Binding-site contacts:
Ligand atom O7 contacts residue ASN19 of chain 1.A at 3.6 Å.
Ligand atom C1 contacts residue SER21 of chain 1.A at 4.4 Å.
Ligand atom C6 contacts residue LEU129 of chain 1.A at 4.4 Å (hydrophobic).
Ligand atom C5 contacts residue VAL22 of chain 1.A at 4.5 Å (hydrophobic).
Ligand atom C4 contacts residue ASN19 of chain 1.A at 4.2 Å.
Ligand atom C2 contacts residue ASN19 of chain 1.A at 2.4 Å.
Ligand atom N2 contacts residue ASN19 of chain 1.A at 2.9 Å (h-bond).
Ligand atom C7 contacts residue ARG136 of chain 1.A at 4.3 Å.
Ligand atom O6 contacts residue LEU129 of chain 1.A at 4.0 Å.
Ligand atom C6 contacts residue VAL22 of chain 1.A at 4.2 Å (hydrophobic).
Ligand atom O7 contacts residue ARG136 of chain 1.A at 3.3 Å (salt-bridge).
Ligand atom C5 contacts residue ASN19 of chain 1.A at 3.6 Å.
Ligand atom O5 contacts residue ASN19 of chain 1.A at 2.3 Å (h-bond).
Ligand atom C1 contacts residue GLU133 of chain 1.A at 4.3 Å.
Ligand atom C3 contacts residue ASN19 of chain 1.A at 3.8 Å.
Ligand atom O5 contacts residue GLU133 of chain 1.A at 4.2 Å.
Ligand atom O6 contacts residue VAL22 of chain 1.A at 4.3 Å.
Ligand atom C1 contacts residue ASN19 of chain 1.A at 1.4 Å.
Ligand atom C1 contacts residue VAL22 of chain 1.A at 4.3 Å (hydrophobic).
Ligand atom C7 contacts residue ASN19 of chain 1.A at 3.5 Å.
Ligand atom O6 contacts residue GLN132 of chain 1.A at 3.9 Å.
Ligand atom O5 contacts residue VAL22 of chain 1.A at 3.5 Å.

Sequence of chain 1.A:
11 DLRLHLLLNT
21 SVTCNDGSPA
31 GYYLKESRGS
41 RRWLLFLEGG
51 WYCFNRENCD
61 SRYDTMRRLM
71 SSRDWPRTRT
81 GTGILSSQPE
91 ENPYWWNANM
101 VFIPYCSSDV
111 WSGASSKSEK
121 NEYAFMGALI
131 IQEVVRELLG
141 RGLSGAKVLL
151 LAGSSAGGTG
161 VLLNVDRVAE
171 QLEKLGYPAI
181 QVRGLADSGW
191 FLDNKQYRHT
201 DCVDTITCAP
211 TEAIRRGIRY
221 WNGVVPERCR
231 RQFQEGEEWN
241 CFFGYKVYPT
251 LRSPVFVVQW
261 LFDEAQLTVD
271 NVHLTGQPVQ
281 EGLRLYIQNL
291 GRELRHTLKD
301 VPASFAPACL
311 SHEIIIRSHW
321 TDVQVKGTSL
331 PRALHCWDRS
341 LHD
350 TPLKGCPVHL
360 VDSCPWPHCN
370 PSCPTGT

A small-molecule ligand and the protein it binds are described below.
Small molecule (SMILES): CC(=O)N[C@@H]1[C@@H](O)[C@H](O)[C@@H](CO)O[C@H]1O